A small-molecule ligand and the protein it binds are described below.
Small molecule (SMILES): CC(=O)N[C@H]1[C@H](O[C@H]2[C@H](O)[C@@H](NC(C)=O)CO[C@@H]2CO)O[C@H](CO)[C@@H](O)[C@@H]1O

Binding-site contacts:
Ligand atom O7 contacts residue GLN189 of chain 1.B at 4.2 Å.
Ligand atom C8 contacts residue THR150 of chain 1.B at 4.0 Å.
Ligand atom O6 contacts residue GLU194 of chain 1.B at 2.9 Å (salt-bridge).
Ligand atom O5 contacts residue ASN191 of chain 1.B at 2.4 Å (h-bond).
Ligand atom C8 contacts residue GLU194 of chain 1.B at 4.4 Å.
Ligand atom C5 contacts residue THR193 of chain 1.B at 3.6 Å.
Ligand atom C5 contacts residue ASN191 of chain 1.B at 3.7 Å.
Ligand atom N2 contacts residue ILE156 of chain 1.B at 3.6 Å.
Ligand atom C7 contacts residue ASN191 of chain 1.B at 3.3 Å.
Ligand atom N2 contacts residue ASN191 of chain 1.B at 2.9 Å (h-bond).
Ligand atom O7 contacts residue THR193 of chain 1.B at 3.9 Å.
Ligand atom C8 contacts residue ASN191 of chain 1.B at 4.5 Å.
Ligand atom C8 contacts residue ILE156 of chain 1.B at 3.8 Å (hydrophobic).
Ligand atom C8 contacts residue GLN189 of chain 1.B at 4.4 Å.
Ligand atom O5 contacts residue THR193 of chain 1.B at 3.6 Å.
Ligand atom C7 contacts residue ILE156 of chain 1.B at 3.9 Å (hydrophobic).
Ligand atom O7 contacts residue LYS229 of chain 1.B at 4.2 Å.
Ligand atom C3 contacts residue ASN191 of chain 1.B at 3.8 Å.
Ligand atom C2 contacts residue ILE156 of chain 1.B at 4.4 Å (hydrophobic).
Ligand atom C1 contacts residue ILE156 of chain 1.B at 4.0 Å (hydrophobic).
Ligand atom C6 contacts residue THR193 of chain 1.B at 4.3 Å.
Ligand atom O7 contacts residue ASN191 of chain 1.B at 3.4 Å (h-bond).
Ligand atom C2 contacts residue ASN191 of chain 1.B at 2.5 Å.
Ligand atom C7 contacts residue THR193 of chain 1.B at 4.2 Å.
Ligand atom O6 contacts residue THR193 of chain 1.B at 3.5 Å.
Ligand atom C4 contacts residue ASN191 of chain 1.B at 4.3 Å.
Ligand atom C6 contacts residue GLU194 of chain 1.B at 4.0 Å.
Ligand atom C1 contacts residue ASN191 of chain 1.B at 1.4 Å.
Ligand atom C1 contacts residue THR193 of chain 1.B at 3.4 Å.
Ligand atom C8 contacts residue THR193 of chain 1.B at 3.9 Å.

Sequence of chain 1.B:
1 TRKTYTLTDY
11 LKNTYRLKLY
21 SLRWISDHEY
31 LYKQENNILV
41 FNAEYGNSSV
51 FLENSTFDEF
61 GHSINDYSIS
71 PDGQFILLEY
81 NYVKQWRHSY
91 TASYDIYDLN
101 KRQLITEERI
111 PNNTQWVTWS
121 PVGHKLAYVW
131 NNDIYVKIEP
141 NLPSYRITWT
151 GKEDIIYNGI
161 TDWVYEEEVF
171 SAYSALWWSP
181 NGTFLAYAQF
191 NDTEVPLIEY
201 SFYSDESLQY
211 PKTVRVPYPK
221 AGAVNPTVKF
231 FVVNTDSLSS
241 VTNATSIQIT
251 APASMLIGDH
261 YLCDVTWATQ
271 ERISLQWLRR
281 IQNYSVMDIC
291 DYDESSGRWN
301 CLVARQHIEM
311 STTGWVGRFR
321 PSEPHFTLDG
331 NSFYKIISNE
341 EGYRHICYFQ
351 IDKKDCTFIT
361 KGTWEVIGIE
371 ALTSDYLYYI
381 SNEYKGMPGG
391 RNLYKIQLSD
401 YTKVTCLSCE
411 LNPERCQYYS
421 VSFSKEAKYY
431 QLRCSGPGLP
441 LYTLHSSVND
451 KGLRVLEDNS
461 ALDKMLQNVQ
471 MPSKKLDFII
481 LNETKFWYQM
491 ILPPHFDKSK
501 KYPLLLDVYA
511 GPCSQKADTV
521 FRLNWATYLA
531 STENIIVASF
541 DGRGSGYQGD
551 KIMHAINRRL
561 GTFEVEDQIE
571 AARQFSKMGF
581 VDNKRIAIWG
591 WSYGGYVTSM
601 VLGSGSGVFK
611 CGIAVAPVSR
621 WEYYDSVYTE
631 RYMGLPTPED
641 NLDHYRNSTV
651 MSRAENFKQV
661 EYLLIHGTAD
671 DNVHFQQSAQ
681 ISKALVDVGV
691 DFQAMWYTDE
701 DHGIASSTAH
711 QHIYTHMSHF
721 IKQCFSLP